Binding-site contacts:
Ligand atom C04 contacts residue GLU26 of chain 2.A at 3.5 Å.
Ligand atom C18 contacts residue ILE44 of chain 2.G at 3.8 Å (hydrophobic).
Ligand atom N19 contacts residue ILE44 of chain 2.G at 3.7 Å.
Ligand atom C12 contacts residue TYR62 of chain 2.A at 3.3 Å (hydrophobic).
Ligand atom C21 contacts residue TYR82 of chain 2.G at 3.6 Å (hydrophobic).
Ligand atom C05 contacts residue LEU48 of chain 2.G at 3.5 Å (hydrophobic).
Ligand atom C17 contacts residue LEU48 of chain 2.G at 3.7 Å (hydrophobic).
Ligand atom N13 contacts residue TYR62 of chain 2.A at 2.7 Å (h-bond).
Ligand atom C30 contacts residue LEU23 of chain 2.A at 3.5 Å (hydrophobic).
Ligand atom C15 contacts residue TYR62 of chain 2.A at 3.8 Å (hydrophobic).
Ligand atom C24 contacts residue TYR62 of chain 2.A at 3.1 Å (hydrophobic).
Ligand atom CL01 contacts residue LEU23 of chain 2.A at 3.6 Å.
Ligand atom C22 contacts residue TYR82 of chain 2.G at 3.4 Å (hydrophobic).
Ligand atom C04 contacts residue SER52 of chain 2.G at 3.4 Å.
Ligand atom C14 contacts residue TRP90 of chain 2.A at 3.6 Å (hydrophobic).
Ligand atom C23 contacts residue TYR62 of chain 2.A at 3.3 Å (hydrophobic).
Ligand atom C10 contacts residue TYR62 of chain 2.A at 3.2 Å (hydrophobic).
Ligand atom C02 contacts residue PHE49 of chain 2.G at 3.7 Å (hydrophobic).
Ligand atom C24 contacts residue HIS60 of chain 2.A at 3.3 Å.
Ligand atom C18 contacts residue VAL92 of chain 2.A at 3.5 Å (hydrophobic).
Ligand atom C29 contacts residue LEU48 of chain 2.G at 3.2 Å (hydrophobic).
Ligand atom C21 contacts residue LEU48 of chain 2.G at 3.7 Å (hydrophobic).
Ligand atom C16 contacts residue TYR62 of chain 2.A at 3.4 Å (hydrophobic).
Ligand atom N09 contacts residue ILE28 of chain 2.A at 3.8 Å.
Ligand atom N19 contacts residue VAL92 of chain 2.A at 3.4 Å.
Ligand atom C14 contacts residue TYR62 of chain 2.A at 3.7 Å (hydrophobic).
Ligand atom C30 contacts residue LEU48 of chain 2.G at 3.4 Å (hydrophobic).
Ligand atom C03 contacts residue GLU26 of chain 2.A at 3.4 Å.
Ligand atom O26 contacts residue GLU26 of chain 2.A at 2.9 Å (salt-bridge).
Ligand atom O28 contacts residue GLN51 of chain 2.G at 3.6 Å (h-bond).
Ligand atom C11 contacts residue TYR62 of chain 2.A at 3.3 Å (hydrophobic).
Ligand atom C03 contacts residue SER52 of chain 2.G at 3.4 Å.
Ligand atom CL01 contacts residue ARG22 of chain 2.A at 3.4 Å.
Ligand atom N19 contacts residue TYR62 of chain 2.A at 3.6 Å.
Ligand atom CL01 contacts residue PHE49 of chain 2.G at 3.5 Å.
Ligand atom C25 contacts residue GLU26 of chain 2.A at 3.7 Å.
Ligand atom C20 contacts residue THR79 of chain 2.G at 3.5 Å.
Ligand atom C23 contacts residue TRP90 of chain 2.A at 3.4 Å (hydrophobic).
Ligand atom O28 contacts residue LEU48 of chain 2.G at 3.6 Å.
Ligand atom C25 contacts residue HIS60 of chain 2.A at 3.4 Å.

Sequence of chain 2.A:
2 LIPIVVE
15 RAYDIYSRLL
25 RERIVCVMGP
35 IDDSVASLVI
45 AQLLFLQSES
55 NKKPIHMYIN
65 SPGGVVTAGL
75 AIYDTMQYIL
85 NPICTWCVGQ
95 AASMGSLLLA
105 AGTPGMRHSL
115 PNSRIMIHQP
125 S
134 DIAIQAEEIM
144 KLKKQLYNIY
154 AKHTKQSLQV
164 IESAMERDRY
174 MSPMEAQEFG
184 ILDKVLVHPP

Sequence of chain 2.G:
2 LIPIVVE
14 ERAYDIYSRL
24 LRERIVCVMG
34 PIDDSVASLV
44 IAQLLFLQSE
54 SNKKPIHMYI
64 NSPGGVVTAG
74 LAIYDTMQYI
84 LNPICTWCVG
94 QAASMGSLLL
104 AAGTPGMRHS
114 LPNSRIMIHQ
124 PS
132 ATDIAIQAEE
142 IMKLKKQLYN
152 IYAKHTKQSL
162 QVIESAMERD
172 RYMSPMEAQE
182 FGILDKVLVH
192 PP

A small-molecule ligand and the protein it binds are described below.
Small molecule (SMILES): Cn1c2c(c(=O)n(Cc3ccc(Cl)cc3)c1=O)CN(Cc1cccc(C#N)c1)CC2